Binding-site contacts:
Ligand atom C1 contacts residue ASN221 of chain 1.B at 1.4 Å.
Ligand atom C2 contacts residue ASN221 of chain 1.B at 2.4 Å.
Ligand atom N2 contacts residue ASN221 of chain 1.B at 2.9 Å (h-bond).
Ligand atom O5 contacts residue ASN221 of chain 1.B at 2.4 Å (h-bond).
Ligand atom C7 contacts residue ASN221 of chain 1.B at 3.8 Å.
Ligand atom C4 contacts residue ASN221 of chain 1.B at 4.2 Å.
Ligand atom C3 contacts residue ASN221 of chain 1.B at 3.8 Å.
Ligand atom C5 contacts residue ASN221 of chain 1.B at 3.7 Å.
Ligand atom O7 contacts residue ASN221 of chain 1.B at 4.3 Å.
Ligand atom O5 contacts residue THR95 of chain 1.B at 4.3 Å.
Ligand atom O6 contacts residue THR95 of chain 1.B at 3.4 Å.

The protein below binds the small molecule below.
Small molecule (SMILES): CC(=O)N[C@@H]1[C@@H](O)[C@H](O)[C@@H](CO)O[C@H]1O

Sequence of chain 1.B:
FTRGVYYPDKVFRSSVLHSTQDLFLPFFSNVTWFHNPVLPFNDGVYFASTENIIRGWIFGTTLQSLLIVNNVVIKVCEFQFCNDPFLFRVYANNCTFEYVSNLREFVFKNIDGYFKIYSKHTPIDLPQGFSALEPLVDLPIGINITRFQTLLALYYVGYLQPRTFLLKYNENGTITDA